Binding-site contacts:
Ligand atom O17 contacts residue PRO172 of chain 1.A at 3.3 Å.
Ligand atom C01 contacts residue LEU223 of chain 1.A at 3.5 Å (hydrophobic).
Ligand atom C12 contacts residue ILE8 of chain 1.B at 4.0 Å (hydrophobic).
Ligand atom C10 contacts residue ILE173 of chain 1.A at 4.0 Å (hydrophobic).
Ligand atom C16 contacts residue ILE8 of chain 1.B at 4.4 Å (hydrophobic).
Ligand atom C20 contacts residue ILE8 of chain 1.B at 4.2 Å (hydrophobic).
Ligand atom C15 contacts residue PHE124 of chain 1.A at 4.4 Å (hydrophobic).
Ligand atom C03 contacts residue LEU223 of chain 1.A at 3.8 Å (hydrophobic).
Ligand atom C12 contacts residue GLY176 of chain 1.A at 4.0 Å.
Ligand atom C16 contacts residue LYS127 of chain 1.A at 1.4 Å.
Ligand atom C11 contacts residue ILE224 of chain 1.A at 4.2 Å (hydrophobic).
Ligand atom O09 contacts residue ASN47 of chain 1.A at 3.7 Å.
Ligand atom C06 contacts residue ILE224 of chain 1.A at 4.0 Å (hydrophobic).
Ligand atom C20 contacts residue PRO9 of chain 1.B at 3.6 Å (hydrophobic).
Ligand atom C01 contacts residue PRO9 of chain 1.B at 4.0 Å (hydrophobic).
Ligand atom C15 contacts residue ILE173 of chain 1.A at 4.1 Å (hydrophobic).
Ligand atom C20 contacts residue LEU227 of chain 1.A at 3.6 Å (hydrophobic).
Ligand atom C13 contacts residue ILE173 of chain 1.A at 4.2 Å (hydrophobic).
Ligand atom C14 contacts residue ILE173 of chain 1.A at 4.2 Å (hydrophobic).
Ligand atom C14 contacts residue LYS127 of chain 1.A at 3.7 Å.
Ligand atom C11 contacts residue LYS127 of chain 1.A at 4.3 Å.
Ligand atom C12 contacts residue PRO172 of chain 1.A at 3.5 Å (hydrophobic).
Ligand atom C11 contacts residue ILE173 of chain 1.A at 4.0 Å (hydrophobic).
Ligand atom C14 contacts residue PHE124 of chain 1.A at 4.1 Å (hydrophobic).
Ligand atom C13 contacts residue ILE8 of chain 1.B at 4.3 Å (hydrophobic).
Ligand atom C13 contacts residue LYS127 of chain 1.A at 2.5 Å.
Ligand atom C11 contacts residue PRO172 of chain 1.A at 3.5 Å (hydrophobic).
Ligand atom C14 contacts residue ASN47 of chain 1.A at 4.5 Å.
Ligand atom C12 contacts residue ILE173 of chain 1.A at 4.1 Å (hydrophobic).
Ligand atom C02 contacts residue LEU223 of chain 1.A at 3.7 Å (hydrophobic).
Ligand atom C20 contacts residue LEU223 of chain 1.A at 3.5 Å (hydrophobic).
Ligand atom C12 contacts residue LYS127 of chain 1.A at 2.9 Å.
Ligand atom C02 contacts residue PRO9 of chain 1.B at 4.2 Å (hydrophobic).
Ligand atom C15 contacts residue ASN47 of chain 1.A at 3.8 Å.
Ligand atom C11 contacts residue ILE8 of chain 1.B at 4.5 Å (hydrophobic).

Sequence of chain 1.A:
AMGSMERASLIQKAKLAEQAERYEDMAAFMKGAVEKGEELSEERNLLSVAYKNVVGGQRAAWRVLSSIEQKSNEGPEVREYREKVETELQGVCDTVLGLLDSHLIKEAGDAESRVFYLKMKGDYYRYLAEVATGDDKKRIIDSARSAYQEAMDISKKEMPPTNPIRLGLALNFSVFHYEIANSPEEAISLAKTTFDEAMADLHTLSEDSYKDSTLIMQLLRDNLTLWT

This protein binds this small molecule.
Small molecule (SMILES): Cc1ccc(S(=O)(=O)N2CCN(CC(C)C)CC2)cc1

Sequence of chain 1.B:
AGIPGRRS